Binding-site contacts:
Ligand atom C2 contacts residue ILE338 of chain 1.D at 4.3 Å (hydrophobic).
Ligand atom C8 contacts residue ASN317 of chain 1.D at 3.7 Å.
Ligand atom C3 contacts residue ASN317 of chain 1.D at 3.9 Å.
Ligand atom N2 contacts residue GLY452 of chain 1.D at 4.4 Å.
Ligand atom C4 contacts residue ASN317 of chain 1.D at 4.3 Å.
Ligand atom C3 contacts residue ILE338 of chain 1.D at 4.4 Å (hydrophobic).
Ligand atom O5 contacts residue ASN317 of chain 1.D at 2.4 Å (h-bond).
Ligand atom C7 contacts residue ASN317 of chain 1.D at 3.9 Å.
Ligand atom C8 contacts residue ASN318 of chain 1.D at 4.1 Å.
Ligand atom C5 contacts residue ILE338 of chain 1.D at 3.8 Å (hydrophobic).
Ligand atom O7 contacts residue GLY452 of chain 1.D at 4.5 Å.
Ligand atom C5 contacts residue ASN317 of chain 1.D at 3.6 Å.
Ligand atom N2 contacts residue ASN317 of chain 1.D at 2.9 Å (h-bond).
Ligand atom C2 contacts residue ASN317 of chain 1.D at 2.5 Å.
Ligand atom C1 contacts residue ILE338 of chain 1.D at 3.3 Å (hydrophobic).
Ligand atom C8 contacts residue ARG451 of chain 1.D at 3.4 Å.
Ligand atom C7 contacts residue ARG451 of chain 1.D at 4.4 Å.
Ligand atom O5 contacts residue ILE338 of chain 1.D at 3.5 Å.
Ligand atom C8 contacts residue GLY452 of chain 1.D at 3.5 Å.
Ligand atom C6 contacts residue ILE338 of chain 1.D at 3.8 Å (hydrophobic).
Ligand atom O7 contacts residue ARG451 of chain 1.D at 4.0 Å.
Ligand atom C1 contacts residue ASN317 of chain 1.D at 1.4 Å.
Ligand atom C7 contacts residue GLY452 of chain 1.D at 4.0 Å.

Sequence of chain 1.D:
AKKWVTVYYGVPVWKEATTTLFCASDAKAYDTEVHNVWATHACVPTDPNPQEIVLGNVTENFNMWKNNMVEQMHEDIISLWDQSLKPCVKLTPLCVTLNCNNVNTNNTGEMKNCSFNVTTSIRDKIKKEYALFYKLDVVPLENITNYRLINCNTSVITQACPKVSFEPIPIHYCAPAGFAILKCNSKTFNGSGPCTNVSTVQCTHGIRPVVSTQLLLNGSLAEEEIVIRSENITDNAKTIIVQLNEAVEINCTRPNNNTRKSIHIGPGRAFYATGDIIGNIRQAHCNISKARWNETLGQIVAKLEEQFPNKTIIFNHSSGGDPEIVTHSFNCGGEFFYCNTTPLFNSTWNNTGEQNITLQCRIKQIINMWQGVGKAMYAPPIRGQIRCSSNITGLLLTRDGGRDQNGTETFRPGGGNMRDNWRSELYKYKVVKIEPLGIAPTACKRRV

This small molecule binds to this protein.
Small molecule (SMILES): CC(=O)N[C@H]1[C@H](O[C@H]2[C@H](O)[C@@H](NC(C)=O)CO[C@@H]2CO)O[C@H](CO)[C@@H](O)[C@@H]1O